This protein binds this small molecule.
Small molecule (SMILES): CC(=O)N[C@H]1CO[C@H](CO[C@@H]2O[C@@H](C)[C@@H](O)[C@@H](O)[C@@H]2O)[C@@H](O)[C@@H]1O

Sequence of chain 1.D:
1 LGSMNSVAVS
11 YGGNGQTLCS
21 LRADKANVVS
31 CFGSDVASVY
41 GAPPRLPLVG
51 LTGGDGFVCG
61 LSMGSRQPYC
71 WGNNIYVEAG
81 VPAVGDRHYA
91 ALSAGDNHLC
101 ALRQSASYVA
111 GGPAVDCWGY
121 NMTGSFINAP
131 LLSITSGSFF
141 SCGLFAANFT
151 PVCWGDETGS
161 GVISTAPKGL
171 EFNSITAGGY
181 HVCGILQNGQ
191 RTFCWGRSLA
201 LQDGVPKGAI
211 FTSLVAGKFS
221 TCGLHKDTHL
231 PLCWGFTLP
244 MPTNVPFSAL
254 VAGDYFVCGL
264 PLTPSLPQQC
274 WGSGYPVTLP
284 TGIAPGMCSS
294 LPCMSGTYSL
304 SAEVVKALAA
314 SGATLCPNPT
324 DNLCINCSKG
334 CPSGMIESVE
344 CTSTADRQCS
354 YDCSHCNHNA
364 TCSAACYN

Binding-site contacts:
Ligand atom C1 contacts residue ASN121 of chain 1.D at 1.4 Å.
Ligand atom C1 contacts residue ASP156 of chain 1.D at 4.2 Å.
Ligand atom O6 contacts residue GLY155 of chain 1.D at 3.8 Å.
Ligand atom N2 contacts residue ASN121 of chain 1.D at 2.9 Å (h-bond).
Ligand atom C4 contacts residue ASP156 of chain 1.D at 3.6 Å.
Ligand atom O5 contacts residue GLY155 of chain 1.D at 4.2 Å.
Ligand atom O4 contacts residue ASP156 of chain 1.D at 4.3 Å.
Ligand atom C1 contacts residue GLY155 of chain 1.D at 3.5 Å.
Ligand atom C6 contacts residue ASP156 of chain 1.D at 3.7 Å.
Ligand atom C5 contacts residue ASP156 of chain 1.D at 4.2 Å.
Ligand atom C2 contacts residue ASP156 of chain 1.D at 3.6 Å.
Ligand atom O5 contacts residue ASP156 of chain 1.D at 3.8 Å.
Ligand atom O3 contacts residue ASP156 of chain 1.D at 4.3 Å.
Ligand atom C7 contacts residue ASN121 of chain 1.D at 3.5 Å.
Ligand atom O7 contacts residue ASP156 of chain 1.D at 3.6 Å.
Ligand atom C2 contacts residue ASN121 of chain 1.D at 2.4 Å.
Ligand atom C5 contacts residue ASN121 of chain 1.D at 3.6 Å.
Ligand atom C4 contacts residue ASN121 of chain 1.D at 4.2 Å.
Ligand atom C7 contacts residue ASP156 of chain 1.D at 4.5 Å.
Ligand atom C7 contacts residue TYR120 of chain 1.D at 4.1 Å (hydrophobic).
Ligand atom C8 contacts residue TYR120 of chain 1.D at 3.2 Å (hydrophobic).
Ligand atom O3 contacts residue THR158 of chain 1.D at 4.4 Å.
Ligand atom O5 contacts residue ASN121 of chain 1.D at 2.3 Å (h-bond).
Ligand atom C3 contacts residue ASN121 of chain 1.D at 3.8 Å.
Ligand atom O7 contacts residue ASN121 of chain 1.D at 3.6 Å.
Ligand atom C6 contacts residue GLY155 of chain 1.D at 3.4 Å.
Ligand atom C3 contacts residue ASP156 of chain 1.D at 4.2 Å.
Ligand atom O7 contacts residue TYR120 of chain 1.D at 4.0 Å.